Sequence of chain 1.A:
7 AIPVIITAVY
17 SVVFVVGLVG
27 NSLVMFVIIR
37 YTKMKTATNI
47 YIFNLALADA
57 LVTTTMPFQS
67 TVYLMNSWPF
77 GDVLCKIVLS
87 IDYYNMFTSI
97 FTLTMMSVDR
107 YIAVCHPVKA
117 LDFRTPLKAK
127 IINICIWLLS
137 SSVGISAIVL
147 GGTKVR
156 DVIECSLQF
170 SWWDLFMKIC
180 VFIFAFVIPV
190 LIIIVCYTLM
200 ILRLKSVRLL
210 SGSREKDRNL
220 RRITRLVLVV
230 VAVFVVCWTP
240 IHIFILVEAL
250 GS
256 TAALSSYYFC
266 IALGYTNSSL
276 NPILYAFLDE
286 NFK

Binding-site contacts:
Ligand atom C1 contacts residue MET92 of chain 1.A at 3.8 Å (hydrophobic).
Ligand atom O1 contacts residue ILE244 of chain 1.A at 3.3 Å.
Ligand atom C1 contacts residue VAL180 of chain 1.A at 3.8 Å (hydrophobic).
Ligand atom CL1 contacts residue GLN65 of chain 1.A at 3.9 Å.
Ligand atom C4 contacts residue ASP88 of chain 1.A at 3.1 Å.
Ligand atom C17 contacts residue TYR270 of chain 1.A at 3.8 Å (hydrophobic).
Ligand atom C12 contacts residue GLN65 of chain 1.A at 3.4 Å.
Ligand atom C11 contacts residue GLN65 of chain 1.A at 3.6 Å.
Ligand atom C5 contacts residue GLN65 of chain 1.A at 3.9 Å.
Ligand atom O1 contacts residue ILE240 of chain 1.A at 3.9 Å.
Ligand atom C12 contacts residue ASP88 of chain 1.A at 3.7 Å.
Ligand atom O3 contacts residue TYR262 of chain 1.A at 3.5 Å (h-bond).
Ligand atom C3 contacts residue MET92 of chain 1.A at 3.4 Å (hydrophobic).
Ligand atom C19 contacts residue ILE240 of chain 1.A at 3.8 Å (hydrophobic).
Ligand atom C17 contacts residue GLN65 of chain 1.A at 3.3 Å.
Ligand atom CL1 contacts residue PHE64 of chain 1.A at 2.7 Å.
Ligand atom N2 contacts residue ASP88 of chain 1.A at 3.4 Å (salt-bridge).
Ligand atom C5 contacts residue ASP88 of chain 1.A at 3.9 Å.
Ligand atom O3 contacts residue GLN65 of chain 1.A at 3.1 Å (h-bond).
Ligand atom C14 contacts residue ASP88 of chain 1.A at 3.8 Å.
Ligand atom C6 contacts residue TYR89 of chain 1.A at 3.8 Å (hydrophobic).
Ligand atom C17 contacts residue ASP88 of chain 1.A at 3.9 Å.
Ligand atom C2 contacts residue ILE244 of chain 1.A at 3.4 Å (hydrophobic).
Ligand atom C4 contacts residue TYR89 of chain 1.A at 3.2 Å (hydrophobic).
Ligand atom C10 contacts residue GLN65 of chain 1.A at 3.8 Å.
Ligand atom C7 contacts residue GLN65 of chain 1.A at 3.8 Å.
Ligand atom C19 contacts residue ILE244 of chain 1.A at 3.7 Å (hydrophobic).
Ligand atom CL2 contacts residue THR61 of chain 1.A at 2.5 Å.
Ligand atom C18 contacts residue GLN65 of chain 1.A at 2.9 Å.
Ligand atom C15 contacts residue ASP88 of chain 1.A at 3.3 Å.
Ligand atom CL1 contacts residue TRP74 of chain 1.A at 3.8 Å.
Ligand atom C1 contacts residue HIS241 of chain 1.A at 3.3 Å.
Ligand atom CL2 contacts residue VAL84 of chain 1.A at 3.0 Å.
Ligand atom C18 contacts residue ASP88 of chain 1.A at 3.0 Å.
Ligand atom O2 contacts residue ILE244 of chain 1.A at 3.6 Å.
Ligand atom N1 contacts residue ILE244 of chain 1.A at 3.9 Å.
Ligand atom C3 contacts residue ASP88 of chain 1.A at 3.8 Å.
Ligand atom N3 contacts residue ASP88 of chain 1.A at 2.8 Å (salt-bridge).
Ligand atom C6 contacts residue ASP88 of chain 1.A at 3.9 Å.
Ligand atom O2 contacts residue VAL180 of chain 1.A at 3.7 Å.

This small molecule binds to this protein.
Small molecule (SMILES): COC(=O)N1CCN(C(=O)Cc2ccc(Cl)c(Cl)c2)[C@H](CN2CCCC2)C1